Binding-site contacts:
Ligand atom C2 contacts residue TYR109 of chain 2.C at 4.4 Å (hydrophobic).
Ligand atom C2 contacts residue LEU64 of chain 2.C at 3.4 Å (hydrophobic).
Ligand atom O contacts residue TYR67 of chain 2.C at 4.3 Å.
Ligand atom C6 contacts residue ILE116 of chain 2.C at 4.2 Å (hydrophobic).
Ligand atom N contacts residue ILE116 of chain 2.C at 4.4 Å.
Ligand atom C11 contacts residue PRO52 of chain 2.C at 3.7 Å (hydrophobic).
Ligand atom N contacts residue VAL57 of chain 2.C at 4.1 Å.
Ligand atom N contacts residue ASN110 of chain 2.C at 3.5 Å (h-bond).
Ligand atom C5 contacts residue VAL57 of chain 2.C at 4.1 Å (hydrophobic).
Ligand atom C4 contacts residue ILE116 of chain 2.C at 4.0 Å (hydrophobic).
Ligand atom C8 contacts residue PRO52 of chain 2.C at 4.4 Å (hydrophobic).
Ligand atom C5 contacts residue PHE53 of chain 2.C at 3.7 Å (hydrophobic).
Ligand atom C9 contacts residue PRO52 of chain 2.C at 4.2 Å (hydrophobic).
Ligand atom C12 contacts residue LEU62 of chain 2.C at 3.5 Å (hydrophobic).
Ligand atom C4 contacts residue ASN110 of chain 2.C at 4.4 Å.
Ligand atom O contacts residue ASN110 of chain 2.C at 3.1 Å (h-bond).
Ligand atom C7 contacts residue PRO52 of chain 2.C at 4.4 Å (hydrophobic).
Ligand atom C3 contacts residue LEU64 of chain 2.C at 4.3 Å (hydrophobic).
Ligand atom O contacts residue TYR109 of chain 2.C at 4.2 Å.
Ligand atom C12 contacts residue PRO52 of chain 2.C at 3.6 Å (hydrophobic).
Ligand atom C2 contacts residue LEU62 of chain 2.C at 4.4 Å (hydrophobic).
Ligand atom C2 contacts residue ASN110 of chain 2.C at 3.5 Å.
Ligand atom C8 contacts residue ILE116 of chain 2.C at 3.9 Å (hydrophobic).
Ligand atom C10 contacts residue TRP51 of chain 2.C at 4.1 Å (hydrophobic).
Ligand atom C7 contacts residue LEU62 of chain 2.C at 3.9 Å (hydrophobic).
Ligand atom C10 contacts residue PRO52 of chain 2.C at 3.9 Å (hydrophobic).
Ligand atom C3 contacts residue ASN110 of chain 2.C at 3.8 Å.
Ligand atom C5 contacts residue PRO52 of chain 2.C at 3.9 Å (hydrophobic).
Ligand atom C5 contacts residue ILE116 of chain 2.C at 4.0 Å (hydrophobic).
Ligand atom C4 contacts residue VAL57 of chain 2.C at 4.0 Å (hydrophobic).
Ligand atom C10 contacts residue LEU62 of chain 2.C at 4.1 Å (hydrophobic).
Ligand atom N contacts residue CYS106 of chain 2.C at 4.4 Å.
Ligand atom C8 contacts residue LEU62 of chain 2.C at 4.4 Å (hydrophobic).
Ligand atom C7 contacts residue ILE116 of chain 2.C at 4.2 Å (hydrophobic).
Ligand atom C11 contacts residue LEU62 of chain 2.C at 3.8 Å (hydrophobic).

A small-molecule ligand and the protein it binds are described below.
Small molecule (SMILES): Cc1noc(C)c1-c1ccccc1

Sequence of chain 2.C:
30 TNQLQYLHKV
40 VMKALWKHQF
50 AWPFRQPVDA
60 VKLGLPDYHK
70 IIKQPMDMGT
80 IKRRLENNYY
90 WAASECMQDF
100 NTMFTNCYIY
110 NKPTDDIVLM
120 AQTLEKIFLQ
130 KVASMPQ